Binding-site contacts:
Ligand atom N2 contacts residue ASN25 of chain 1.D at 2.8 Å (h-bond).
Ligand atom C4 contacts residue ASN25 of chain 1.D at 4.2 Å.
Ligand atom C8 contacts residue ASN25 of chain 1.D at 3.6 Å.
Ligand atom O5 contacts residue ASN25 of chain 1.D at 2.4 Å (h-bond).
Ligand atom C7 contacts residue ASN25 of chain 1.D at 3.2 Å.
Ligand atom O7 contacts residue ASN25 of chain 1.D at 3.2 Å (h-bond).
Ligand atom N2 contacts residue GLU24 of chain 1.D at 4.0 Å.
Ligand atom C5 contacts residue ASN25 of chain 1.D at 3.7 Å.
Ligand atom C8 contacts residue GLU24 of chain 1.D at 3.4 Å.
Ligand atom C8 contacts residue GLU22 of chain 1.D at 4.0 Å.
Ligand atom C2 contacts residue ASN25 of chain 1.D at 2.4 Å.
Ligand atom C3 contacts residue ASN25 of chain 1.D at 3.8 Å.
Ligand atom C1 contacts residue ASN25 of chain 1.D at 1.4 Å.
Ligand atom C7 contacts residue GLU24 of chain 1.D at 4.3 Å.

A small-molecule ligand and the protein it binds are described below.
Small molecule (SMILES): CC(=O)N[C@@H]1[C@@H](O)[C@H](O)[C@@H](CO)O[C@H]1O

Sequence of chain 1.D:
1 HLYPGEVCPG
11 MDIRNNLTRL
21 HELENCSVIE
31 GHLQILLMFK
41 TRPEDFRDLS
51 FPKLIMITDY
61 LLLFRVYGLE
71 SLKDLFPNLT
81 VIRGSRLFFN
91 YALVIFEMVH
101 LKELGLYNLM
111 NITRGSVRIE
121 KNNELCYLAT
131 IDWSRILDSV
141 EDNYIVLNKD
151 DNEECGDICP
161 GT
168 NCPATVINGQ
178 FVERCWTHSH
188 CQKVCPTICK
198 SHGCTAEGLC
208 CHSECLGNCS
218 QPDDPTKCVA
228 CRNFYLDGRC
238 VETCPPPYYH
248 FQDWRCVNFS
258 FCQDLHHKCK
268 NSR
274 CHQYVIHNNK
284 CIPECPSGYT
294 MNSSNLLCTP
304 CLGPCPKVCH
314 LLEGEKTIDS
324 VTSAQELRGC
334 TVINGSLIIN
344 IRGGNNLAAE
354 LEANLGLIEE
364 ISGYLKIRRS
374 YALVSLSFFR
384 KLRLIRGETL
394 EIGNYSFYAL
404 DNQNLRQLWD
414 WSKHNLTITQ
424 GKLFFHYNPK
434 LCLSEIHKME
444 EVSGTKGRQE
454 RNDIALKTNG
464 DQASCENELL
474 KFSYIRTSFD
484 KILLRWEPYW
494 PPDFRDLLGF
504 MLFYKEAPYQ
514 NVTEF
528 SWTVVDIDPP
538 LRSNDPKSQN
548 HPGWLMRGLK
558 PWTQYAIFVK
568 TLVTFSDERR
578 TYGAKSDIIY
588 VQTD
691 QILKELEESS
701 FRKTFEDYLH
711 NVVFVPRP